This protein binds this small molecule.
Small molecule (SMILES): CC(=O)N[C@@H]1[C@@H](O)[C@H](O)[C@@H](CO)O[C@H]1O

Sequence of chain 1.E:
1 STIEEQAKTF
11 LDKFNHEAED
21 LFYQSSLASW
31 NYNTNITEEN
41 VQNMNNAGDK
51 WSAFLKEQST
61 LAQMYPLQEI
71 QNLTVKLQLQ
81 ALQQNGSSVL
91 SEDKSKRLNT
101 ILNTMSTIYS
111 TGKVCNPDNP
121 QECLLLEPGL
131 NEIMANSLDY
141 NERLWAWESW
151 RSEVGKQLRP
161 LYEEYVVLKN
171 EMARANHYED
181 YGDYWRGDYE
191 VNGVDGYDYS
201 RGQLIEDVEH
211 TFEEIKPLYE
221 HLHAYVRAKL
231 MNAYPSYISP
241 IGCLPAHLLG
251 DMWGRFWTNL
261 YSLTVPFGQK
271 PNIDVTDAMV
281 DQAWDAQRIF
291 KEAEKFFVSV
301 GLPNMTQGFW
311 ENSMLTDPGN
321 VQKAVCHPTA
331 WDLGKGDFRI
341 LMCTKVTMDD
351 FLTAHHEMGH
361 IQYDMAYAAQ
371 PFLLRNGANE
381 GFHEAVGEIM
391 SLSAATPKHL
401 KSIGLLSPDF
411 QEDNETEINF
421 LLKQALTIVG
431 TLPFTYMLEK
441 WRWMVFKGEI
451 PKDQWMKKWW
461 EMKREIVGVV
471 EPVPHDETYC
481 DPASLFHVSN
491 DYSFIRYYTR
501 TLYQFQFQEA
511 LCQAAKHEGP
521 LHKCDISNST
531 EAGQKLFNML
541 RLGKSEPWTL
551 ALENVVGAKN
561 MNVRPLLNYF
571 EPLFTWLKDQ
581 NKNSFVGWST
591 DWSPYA

Binding-site contacts:
Ligand atom O6 contacts residue GLN63 of chain 1.E at 3.1 Å (h-bond).
Ligand atom C2 contacts residue ASN85 of chain 1.E at 2.4 Å.
Ligand atom C6 contacts residue GLN83 of chain 1.E at 3.2 Å.
Ligand atom O7 contacts residue ASN85 of chain 1.E at 3.1 Å (h-bond).
Ligand atom C7 contacts residue VAL89 of chain 1.E at 4.2 Å (hydrophobic).
Ligand atom C2 contacts residue GLN63 of chain 1.E at 3.9 Å.
Ligand atom C3 contacts residue ASN85 of chain 1.E at 3.8 Å.
Ligand atom C5 contacts residue GLN63 of chain 1.E at 3.6 Å.
Ligand atom O6 contacts residue GLN83 of chain 1.E at 3.1 Å (h-bond).
Ligand atom C4 contacts residue ASN85 of chain 1.E at 4.2 Å.
Ligand atom C7 contacts residue ASN85 of chain 1.E at 3.2 Å.
Ligand atom C1 contacts residue GLN63 of chain 1.E at 3.4 Å.
Ligand atom C6 contacts residue GLN63 of chain 1.E at 3.2 Å.
Ligand atom C1 contacts residue ASN85 of chain 1.E at 1.4 Å.
Ligand atom C8 contacts residue VAL89 of chain 1.E at 3.8 Å (hydrophobic).
Ligand atom C1 contacts residue VAL89 of chain 1.E at 4.0 Å (hydrophobic).
Ligand atom C8 contacts residue ASN85 of chain 1.E at 4.3 Å.
Ligand atom N2 contacts residue ASN85 of chain 1.E at 2.8 Å (h-bond).
Ligand atom C5 contacts residue ASN85 of chain 1.E at 3.7 Å.
Ligand atom C4 contacts residue GLN63 of chain 1.E at 4.1 Å.
Ligand atom O5 contacts residue GLN63 of chain 1.E at 2.7 Å (h-bond).
Ligand atom O5 contacts residue ASN85 of chain 1.E at 2.4 Å (h-bond).
Ligand atom N2 contacts residue VAL89 of chain 1.E at 3.9 Å.